Sequence of chain 1.C:
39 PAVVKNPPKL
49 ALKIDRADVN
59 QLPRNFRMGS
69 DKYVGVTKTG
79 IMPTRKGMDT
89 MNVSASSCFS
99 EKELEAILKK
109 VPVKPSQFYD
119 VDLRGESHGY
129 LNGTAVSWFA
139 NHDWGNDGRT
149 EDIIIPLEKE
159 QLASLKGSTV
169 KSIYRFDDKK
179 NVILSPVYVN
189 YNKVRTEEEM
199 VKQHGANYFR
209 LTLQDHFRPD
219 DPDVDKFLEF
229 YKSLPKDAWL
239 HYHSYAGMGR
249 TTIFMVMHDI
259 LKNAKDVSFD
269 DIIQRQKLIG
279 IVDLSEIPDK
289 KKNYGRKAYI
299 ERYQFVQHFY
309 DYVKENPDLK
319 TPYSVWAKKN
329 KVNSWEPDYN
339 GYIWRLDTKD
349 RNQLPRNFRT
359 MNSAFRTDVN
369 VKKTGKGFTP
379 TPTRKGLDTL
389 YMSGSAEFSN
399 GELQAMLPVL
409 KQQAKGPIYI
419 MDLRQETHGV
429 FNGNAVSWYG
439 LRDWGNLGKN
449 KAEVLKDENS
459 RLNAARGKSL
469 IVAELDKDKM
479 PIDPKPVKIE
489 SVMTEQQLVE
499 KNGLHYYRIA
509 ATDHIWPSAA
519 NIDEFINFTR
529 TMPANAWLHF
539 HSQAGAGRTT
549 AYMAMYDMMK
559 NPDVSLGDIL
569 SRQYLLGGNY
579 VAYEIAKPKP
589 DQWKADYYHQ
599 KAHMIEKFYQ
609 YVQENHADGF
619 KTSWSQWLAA

The protein below binds the small molecule below.
Small molecule (SMILES): O=P(O)(O)OC1[C@H](O)[C@H](OP(=O)(O)O)C(OP(=O)(O)O)[C@H](OP(=O)(O)O)[C@H]1O

Binding-site contacts:
Ligand atom O4P contacts residue ASP511 of chain 1.C at 2.8 Å (salt-bridge).
Ligand atom O1P contacts residue GLN541 of chain 1.C at 3.2 Å.
Ligand atom O1P contacts residue ARG546 of chain 1.C at 2.8 Å (salt-bridge).
Ligand atom O6 contacts residue GLY545 of chain 1.C at 3.2 Å (h-bond).
Ligand atom P5 contacts residue TYR596 of chain 1.C at 2.8 Å.
Ligand atom P3 contacts residue ARG343 of chain 1.C at 3.5 Å.
Ligand atom OPF contacts residue LYS592 of chain 1.C at 2.8 Å (salt-bridge).
Ligand atom O5P contacts residue LYS477 of chain 1.C at 3.5 Å (salt-bridge).
Ligand atom O3P contacts residue ARG546 of chain 1.C at 2.9 Å (salt-bridge).
Ligand atom O2P contacts residue SER540 of chain 1.C at 2.2 Å (h-bond).
Ligand atom O2P contacts residue GLY545 of chain 1.C at 3.5 Å (h-bond).
Ligand atom OPH contacts residue TYR596 of chain 1.C at 2.9 Å (h-bond).
Ligand atom O4P contacts residue ARG343 of chain 1.C at 3.1 Å (salt-bridge).
Ligand atom P5 contacts residue LYS592 of chain 1.C at 3.6 Å.
Ligand atom O2P contacts residue ALA544 of chain 1.C at 2.9 Å (h-bond).
Ligand atom O4P contacts residue ASP441 of chain 1.C at 3.5 Å (salt-bridge).
Ligand atom O1P contacts residue ALA542 of chain 1.C at 3.3 Å (h-bond).
Ligand atom O4 contacts residue LYS592 of chain 1.C at 3.4 Å (salt-bridge).
Ligand atom O6P contacts residue ARG343 of chain 1.C at 2.4 Å (salt-bridge).
Ligand atom OPF contacts residue TYR596 of chain 1.C at 2.2 Å (h-bond).
Ligand atom OPG contacts residue TYR596 of chain 1.C at 3.4 Å (h-bond).
Ligand atom O2P contacts residue GLY543 of chain 1.C at 3.1 Å (h-bond).
Ligand atom OPG contacts residue LYS592 of chain 1.C at 3.5 Å (salt-bridge).
Ligand atom O5P contacts residue HIS512 of chain 1.C at 3.1 Å.
Ligand atom P4 contacts residue LYS592 of chain 1.C at 3.4 Å.
Ligand atom O3P contacts residue ASP511 of chain 1.C at 3.5 Å (salt-bridge).
Ligand atom P1 contacts residue SER540 of chain 1.C at 3.3 Å.
Ligand atom O6P contacts residue LYS477 of chain 1.C at 2.8 Å (salt-bridge).
Ligand atom O2 contacts residue ALA542 of chain 1.C at 2.4 Å.
Ligand atom P4 contacts residue LYS477 of chain 1.C at 3.5 Å.
Ligand atom O7P contacts residue LYS592 of chain 1.C at 3.2 Å (salt-bridge).
Ligand atom O8P contacts residue LYS592 of chain 1.C at 3.1 Å (salt-bridge).
Ligand atom O4 contacts residue HIS512 of chain 1.C at 3.6 Å.
Ligand atom O2P contacts residue ALA542 of chain 1.C at 3.5 Å (h-bond).
Ligand atom O8P contacts residue LYS477 of chain 1.C at 3.0 Å (salt-bridge).
Ligand atom O2 contacts residue GLN541 of chain 1.C at 3.6 Å (h-bond).
Ligand atom OPG contacts residue HIS512 of chain 1.C at 3.5 Å (h-bond).
Ligand atom O1 contacts residue GLY545 of chain 1.C at 3.3 Å (h-bond).
Ligand atom O3P contacts residue GLY545 of chain 1.C at 3.5 Å (h-bond).
Ligand atom O9P contacts residue LYS477 of chain 1.C at 2.9 Å (salt-bridge).